Binding-site contacts:
Ligand atom C2 contacts residue GLY117 of chain 2.A at 3.5 Å.
Ligand atom O2 contacts residue SER198 of chain 2.A at 2.5 Å (h-bond).
Ligand atom P contacts residue GLY116 of chain 2.A at 4.0 Å.
Ligand atom C1 contacts residue SER198 of chain 2.A at 3.1 Å.
Ligand atom N contacts residue SER198 of chain 2.A at 2.7 Å (h-bond).
Ligand atom N contacts residue ALA199 of chain 2.A at 4.4 Å.
Ligand atom OD contacts residue GLY115 of chain 2.A at 3.7 Å.
Ligand atom OD contacts residue GLY116 of chain 2.A at 2.7 Å (h-bond).
Ligand atom C1 contacts residue ALA199 of chain 2.A at 4.3 Å (hydrophobic).
Ligand atom O2 contacts residue HIS438 of chain 2.A at 2.8 Å (h-bond).
Ligand atom C3 contacts residue LEU286 of chain 2.A at 4.4 Å (hydrophobic).
Ligand atom P contacts residue SER198 of chain 2.A at 1.7 Å.
Ligand atom C3 contacts residue SER198 of chain 2.A at 3.5 Å.
Ligand atom N contacts residue PHE398 of chain 2.A at 4.3 Å.
Ligand atom OD contacts residue SER198 of chain 2.A at 2.6 Å (h-bond).
Ligand atom C2 contacts residue VAL288 of chain 2.A at 3.7 Å (hydrophobic).
Ligand atom C1 contacts residue GLY117 of chain 2.A at 4.2 Å.
Ligand atom C2 contacts residue TRP231 of chain 2.A at 3.3 Å (hydrophobic).
Ligand atom N contacts residue GLY117 of chain 2.A at 3.8 Å.
Ligand atom O2 contacts residue GLY117 of chain 2.A at 4.4 Å.
Ligand atom C3 contacts residue PHE398 of chain 2.A at 3.8 Å (hydrophobic).
Ligand atom C3 contacts residue PHE329 of chain 2.A at 3.7 Å (hydrophobic).
Ligand atom C1 contacts residue PHE398 of chain 2.A at 4.1 Å (hydrophobic).
Ligand atom C1 contacts residue TRP231 of chain 2.A at 3.5 Å (hydrophobic).
Ligand atom P contacts residue HIS438 of chain 2.A at 3.7 Å.
Ligand atom P contacts residue ALA199 of chain 2.A at 3.5 Å.
Ligand atom OD contacts residue GLY117 of chain 2.A at 2.6 Å (h-bond).
Ligand atom C3 contacts residue HIS438 of chain 2.A at 3.9 Å.
Ligand atom P contacts residue GLY117 of chain 2.A at 3.7 Å.
Ligand atom N contacts residue HIS438 of chain 2.A at 4.4 Å.
Ligand atom C4 contacts residue PHE329 of chain 2.A at 3.7 Å (hydrophobic).
Ligand atom OD contacts residue ALA199 of chain 2.A at 2.9 Å (h-bond).
Ligand atom O2 contacts residue GLY116 of chain 2.A at 4.2 Å.

The small molecule below binds the protein below.
Small molecule (SMILES): CCN(CC)P(=O)(O)O

Sequence of chain 2.A:
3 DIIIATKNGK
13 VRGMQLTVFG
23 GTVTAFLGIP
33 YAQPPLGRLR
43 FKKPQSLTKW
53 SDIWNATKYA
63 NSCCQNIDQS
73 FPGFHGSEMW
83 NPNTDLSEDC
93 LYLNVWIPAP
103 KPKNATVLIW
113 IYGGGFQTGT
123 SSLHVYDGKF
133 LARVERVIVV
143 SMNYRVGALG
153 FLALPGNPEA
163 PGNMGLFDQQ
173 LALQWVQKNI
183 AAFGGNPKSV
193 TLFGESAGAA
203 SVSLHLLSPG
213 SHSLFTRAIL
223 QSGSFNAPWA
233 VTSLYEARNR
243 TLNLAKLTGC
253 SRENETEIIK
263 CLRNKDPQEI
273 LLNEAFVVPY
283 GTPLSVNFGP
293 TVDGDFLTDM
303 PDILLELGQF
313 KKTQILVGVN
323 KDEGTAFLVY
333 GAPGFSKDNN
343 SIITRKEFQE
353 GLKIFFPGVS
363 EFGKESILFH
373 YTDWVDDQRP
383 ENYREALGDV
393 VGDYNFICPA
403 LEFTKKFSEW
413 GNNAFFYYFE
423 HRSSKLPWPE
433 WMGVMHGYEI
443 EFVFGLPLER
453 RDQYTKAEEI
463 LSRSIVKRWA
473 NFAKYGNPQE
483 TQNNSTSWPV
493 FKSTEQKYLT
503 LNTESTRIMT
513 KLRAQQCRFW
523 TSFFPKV